A protein and the small-molecule ligand that binds it are described below.
Small molecule (SMILES): Cc1cccc(C(=O)[SeH])c1

Sequence of chain 1.A:
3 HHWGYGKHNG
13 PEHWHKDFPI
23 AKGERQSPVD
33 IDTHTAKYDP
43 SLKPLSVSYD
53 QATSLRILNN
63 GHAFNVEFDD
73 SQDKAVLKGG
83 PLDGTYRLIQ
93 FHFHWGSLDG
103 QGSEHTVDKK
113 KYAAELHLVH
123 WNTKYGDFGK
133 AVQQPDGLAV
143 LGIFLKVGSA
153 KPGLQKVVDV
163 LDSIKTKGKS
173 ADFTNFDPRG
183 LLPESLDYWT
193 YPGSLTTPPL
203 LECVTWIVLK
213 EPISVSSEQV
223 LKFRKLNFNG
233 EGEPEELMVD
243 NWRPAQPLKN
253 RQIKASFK

Binding-site contacts:
Ligand atom C4 contacts residue LEU197 of chain 1.A at 4.0 Å (hydrophobic).
Ligand atom C5 contacts residue LEU197 of chain 1.A at 3.9 Å (hydrophobic).
Ligand atom C1 contacts residue LEU197 of chain 1.A at 3.8 Å (hydrophobic).
Ligand atom SE contacts residue HIS119 of chain 1.A at 3.9 Å.
Ligand atom C6 contacts residue LEU197 of chain 1.A at 3.9 Å (hydrophobic).
Ligand atom SE contacts residue ZN1 of chain 1.B at 2.4 Å.
Ligand atom SE contacts residue THR199 of chain 1.A at 4.3 Å.
Ligand atom C2 contacts residue VAL121 of chain 1.A at 3.8 Å (hydrophobic).
Ligand atom C contacts residue VAL121 of chain 1.A at 4.3 Å (hydrophobic).
Ligand atom C2 contacts residue HIS94 of chain 1.A at 4.4 Å.
Ligand atom O contacts residue HIS94 of chain 1.A at 3.1 Å.
Ligand atom C1 contacts residue HIS94 of chain 1.A at 4.0 Å.
Ligand atom C6 contacts residue THR199 of chain 1.A at 3.4 Å.
Ligand atom C5 contacts residue GOL1 of chain 1.C at 3.9 Å.
Ligand atom C2 contacts residue LEU197 of chain 1.A at 3.8 Å (hydrophobic).
Ligand atom C7 contacts residue GOL1 of chain 1.C at 3.9 Å.
Ligand atom C7 contacts residue LEU197 of chain 1.A at 3.9 Å (hydrophobic).
Ligand atom O contacts residue HIS119 of chain 1.A at 3.9 Å.
Ligand atom C contacts residue HIS119 of chain 1.A at 4.4 Å.
Ligand atom C3 contacts residue PHE130 of chain 1.A at 3.8 Å (hydrophobic).
Ligand atom C4 contacts residue PHE130 of chain 1.A at 4.0 Å (hydrophobic).
Ligand atom SE contacts residue HIS94 of chain 1.A at 3.7 Å.
Ligand atom O contacts residue VAL142 of chain 1.A at 4.1 Å.
Ligand atom C contacts residue HIS94 of chain 1.A at 3.3 Å.
Ligand atom C5 contacts residue THR199 of chain 1.A at 4.2 Å.
Ligand atom C3 contacts residue GLN92 of chain 1.A at 4.1 Å.
Ligand atom C3 contacts residue VAL121 of chain 1.A at 4.1 Å (hydrophobic).
Ligand atom O contacts residue ZN1 of chain 1.B at 3.2 Å.
Ligand atom C6 contacts residue PRO201 of chain 1.A at 4.3 Å (hydrophobic).
Ligand atom SE contacts residue THR198 of chain 1.A at 3.1 Å.
Ligand atom C7 contacts residue THR199 of chain 1.A at 4.0 Å.
Ligand atom C6 contacts residue GOL1 of chain 1.C at 4.0 Å.
Ligand atom C contacts residue ZN1 of chain 1.B at 3.2 Å.
Ligand atom C6 contacts residue PRO200 of chain 1.A at 4.0 Å (hydrophobic).
Ligand atom O contacts residue VAL121 of chain 1.A at 3.5 Å.
Ligand atom C2 contacts residue GLN92 of chain 1.A at 4.2 Å.
Ligand atom C4 contacts residue GOL1 of chain 1.C at 4.2 Å.
Ligand atom C3 contacts residue LEU197 of chain 1.A at 3.9 Å (hydrophobic).
Ligand atom C3 contacts residue LEU140 of chain 1.A at 4.3 Å (hydrophobic).
Ligand atom SE contacts residue HIS96 of chain 1.A at 3.8 Å.